The protein below binds the small molecule below.
Small molecule (SMILES): Nc1ccn([C@@H]2O[C@H](CO[P](=O)(O)O[C@H]3[C@@H](O)[C@H](n4ccc(=O)[nH]c4=O)O[C@@H]3CO[P](=O)(O)O[C@H]3[C@@H](O)[C@H](n4ccc(=O)[nH]c4=O)O[C@@H]3CO[P](=O)(O)O[C@H]3[C@@H](O)[C@H](n4ccc(=O)[nH]c4=O)O[C@@H]3CO[P](=O)(O)O[C@H]3[C@@H](O)[C@H](n4ccc(N)nc4=O)O[C@@H]3CO)[C@@H](O[P](=O)(O)OC[C@H]3O[C@@H](n4ccc(=O)[nH]c4=O)[C@H](O)[C@@H]3O)[C@H]2O)c(=O)n1

Binding-site contacts:
Ligand atom O3' contacts residue MG1 of chain 1.OC at 4.5 Å.
Ligand atom C3' contacts residue GLY80 of chain 1.G at 4.3 Å.
Ligand atom C5' contacts residue GLY80 of chain 1.G at 4.3 Å.
Ligand atom C1' contacts residue ARG78 of chain 1.G at 4.0 Å.
Ligand atom O5' contacts residue GLY80 of chain 1.G at 3.4 Å.
Ligand atom C1' contacts residue GLY81 of chain 1.G at 3.6 Å.
Ligand atom O2' contacts residue GLY80 of chain 1.G at 3.8 Å.
Ligand atom O2 contacts residue GLY81 of chain 1.G at 3.9 Å.
Ligand atom O3' contacts residue PCY1 of chain 1.DA at 4.3 Å.
Ligand atom C4' contacts residue GLY80 of chain 1.G at 3.5 Å.
Ligand atom N4 contacts residue ARG78 of chain 1.G at 4.4 Å.
Ligand atom C4 contacts residue ARG78 of chain 1.G at 3.8 Å.
Ligand atom C1' contacts residue GLY80 of chain 1.G at 4.0 Å.
Ligand atom O4' contacts residue GLY80 of chain 1.G at 3.7 Å.
Ligand atom O2 contacts residue ARG78 of chain 1.G at 4.1 Å.
Ligand atom C6 contacts residue ARG78 of chain 1.G at 4.0 Å.
Ligand atom N3 contacts residue ARG78 of chain 1.G at 3.7 Å.
Ligand atom O2' contacts residue GLY81 of chain 1.G at 3.2 Å.
Ligand atom C5 contacts residue ARG78 of chain 1.G at 4.0 Å.
Ligand atom C2' contacts residue GLY81 of chain 1.G at 4.0 Å.
Ligand atom N1 contacts residue ARG78 of chain 1.G at 4.0 Å.
Ligand atom O2' contacts residue PCY1 of chain 1.DA at 2.9 Å (h-bond).
Ligand atom O3' contacts residue GLY80 of chain 1.G at 4.3 Å.
Ligand atom C4' contacts residue GLY81 of chain 1.G at 3.9 Å.
Ligand atom C2 contacts residue ARG78 of chain 1.G at 3.8 Å.
Ligand atom O2' contacts residue MG1 of chain 1.OC at 3.9 Å.
Ligand atom OP1 contacts residue PCY1 of chain 1.DA at 3.6 Å.
Ligand atom O4' contacts residue GLY81 of chain 1.G at 3.7 Å.
Ligand atom C2' contacts residue PCY1 of chain 1.DA at 4.3 Å.
Ligand atom C2' contacts residue GLY80 of chain 1.G at 4.3 Å.

Sequence of chain 1.G:
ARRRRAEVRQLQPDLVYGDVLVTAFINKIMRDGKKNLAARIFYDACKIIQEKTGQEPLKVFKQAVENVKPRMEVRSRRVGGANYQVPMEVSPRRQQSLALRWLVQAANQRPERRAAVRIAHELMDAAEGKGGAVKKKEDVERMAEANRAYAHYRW